Binding-site contacts:
Ligand atom N3B contacts residue GLY13 of chain 1.A at 3.0 Å (h-bond).
Ligand atom O1B contacts residue GLY15 of chain 1.A at 3.2 Å (h-bond).
Ligand atom O2B contacts residue THR35 of chain 1.A at 2.7 Å (h-bond).
Ligand atom N7 contacts residue ASN116 of chain 1.A at 3.3 Å (h-bond).
Ligand atom O1B contacts residue LYS16 of chain 1.A at 2.9 Å (salt-bridge).
Ligand atom O1A contacts residue SER17 of chain 1.A at 3.5 Å (h-bond).
Ligand atom N1 contacts residue ASP119 of chain 1.A at 2.6 Å (salt-bridge).
Ligand atom O2B contacts residue MG1 of chain 1.F at 2.0 Å.
Ligand atom O6 contacts residue ASN116 of chain 1.A at 3.4 Å (h-bond).
Ligand atom O6 contacts residue SER145 of chain 1.A at 3.5 Å.
Ligand atom C2 contacts residue ASP119 of chain 1.A at 3.5 Å.
Ligand atom O2' contacts residue PHE28 of chain 1.A at 3.2 Å.
Ligand atom O1A contacts residue GLY15 of chain 1.A at 3.4 Å.
Ligand atom O6 contacts residue ASP119 of chain 1.A at 3.4 Å (salt-bridge).
Ligand atom O1G contacts residue MG1 of chain 1.F at 1.9 Å.
Ligand atom PB contacts residue THR35 of chain 1.A at 3.5 Å.
Ligand atom O6 contacts residue LYS117 of chain 1.A at 3.4 Å.
Ligand atom O6 contacts residue ALA146 of chain 1.A at 2.8 Å (h-bond).
Ligand atom O2G contacts residue LYS16 of chain 1.A at 2.5 Å (salt-bridge).
Ligand atom O3A contacts residue GLY15 of chain 1.A at 3.3 Å (h-bond).
Ligand atom O6 contacts residue LYS147 of chain 1.A at 3.4 Å (salt-bridge).
Ligand atom PG contacts residue MG1 of chain 1.F at 3.1 Å.
Ligand atom O2G contacts residue ASP12 of chain 1.A at 3.4 Å.
Ligand atom O4' contacts residue LYS117 of chain 1.A at 3.0 Å (salt-bridge).
Ligand atom O2B contacts residue SER17 of chain 1.A at 3.0 Å (h-bond).
Ligand atom O2' contacts residue VAL29 of chain 1.A at 2.5 Å (h-bond).
Ligand atom C2' contacts residue VAL29 of chain 1.A at 3.2 Å (hydrophobic).
Ligand atom O1B contacts residue GLY13 of chain 1.A at 3.4 Å (h-bond).
Ligand atom O2' contacts residue ASP30 of chain 1.A at 3.2 Å.
Ligand atom C6 contacts residue ASP119 of chain 1.A at 3.5 Å.
Ligand atom O3G contacts residue ASP12 of chain 1.A at 2.7 Å (salt-bridge).
Ligand atom N3B contacts residue MG1 of chain 1.F at 3.4 Å.
Ligand atom PB contacts residue MG1 of chain 1.F at 3.2 Å.
Ligand atom N3B contacts residue THR35 of chain 1.A at 3.4 Å (h-bond).
Ligand atom O2G contacts residue GLY60 of chain 1.A at 3.1 Å (h-bond).
Ligand atom O1A contacts residue ALA18 of chain 1.A at 2.9 Å (h-bond).
Ligand atom N2 contacts residue ASP119 of chain 1.A at 2.8 Å (salt-bridge).
Ligand atom O2A contacts residue THR35 of chain 1.A at 2.8 Å (h-bond).
Ligand atom O1B contacts residue VAL14 of chain 1.A at 3.3 Å (h-bond).
Ligand atom O1G contacts residue THR35 of chain 1.A at 2.9 Å (h-bond).

Sequence of chain 1.A:
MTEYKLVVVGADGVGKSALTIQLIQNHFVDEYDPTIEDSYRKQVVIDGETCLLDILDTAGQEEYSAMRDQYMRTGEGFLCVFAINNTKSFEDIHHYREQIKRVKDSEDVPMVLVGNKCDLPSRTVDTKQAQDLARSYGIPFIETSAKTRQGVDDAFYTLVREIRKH

This protein binds this small molecule.
Small molecule (SMILES): Nc1nc2c(ncn2[C@@H]2O[C@H](CO[P](=O)(O)O[P](=O)(O)NP(=O)(O)O)[C@@H](O)[C@H]2O)c(=O)[nH]1